Binding-site contacts:
Ligand atom N6 contacts residue SER97 of chain 1.D at 2.9 Å (h-bond).
Ligand atom N1 contacts residue LYS83 of chain 1.D at 2.8 Å (salt-bridge).
Ligand atom C2 contacts residue SER94 of chain 1.D at 3.7 Å.
Ligand atom N7 contacts residue ILE51 of chain 1.D at 3.6 Å.
Ligand atom N1 contacts residue ILE51 of chain 1.D at 3.6 Å.
Ligand atom C6 contacts residue ILE51 of chain 1.D at 3.7 Å (hydrophobic).
Ligand atom O2B contacts residue SER94 of chain 1.D at 2.3 Å (h-bond).
Ligand atom S1G contacts residue SER257 of chain 1.D at 3.4 Å (h-bond).
Ligand atom C8 contacts residue VAL59 of chain 1.D at 3.6 Å (hydrophobic).
Ligand atom C2 contacts residue ILE51 of chain 1.D at 3.6 Å (hydrophobic).
Ligand atom PB contacts residue SER94 of chain 1.D at 3.7 Å.
Ligand atom N6 contacts residue ASN58 of chain 1.D at 3.1 Å (h-bond).
Ligand atom C8 contacts residue LYS57 of chain 1.D at 3.7 Å.
Ligand atom O3G contacts residue LEU91 of chain 1.D at 3.0 Å (h-bond).
Ligand atom C5 contacts residue ILE51 of chain 1.D at 3.4 Å (hydrophobic).
Ligand atom N7 contacts residue VAL59 of chain 1.D at 3.0 Å (h-bond).
Ligand atom C6 contacts residue SER97 of chain 1.D at 3.7 Å.
Ligand atom N1 contacts residue SER97 of chain 1.D at 3.6 Å (h-bond).
Ligand atom O3G contacts residue GLY90 of chain 1.D at 3.0 Å.
Ligand atom O2G contacts residue ASN137 of chain 1.D at 3.1 Å (h-bond).
Ligand atom O2G contacts residue GLY92 of chain 1.D at 3.5 Å.
Ligand atom O2A contacts residue THR179 of chain 1.D at 2.6 Å (h-bond).
Ligand atom PA contacts residue THR179 of chain 1.D at 3.7 Å.
Ligand atom N6 contacts residue VAL59 of chain 1.D at 3.7 Å.
Ligand atom O1B contacts residue SER94 of chain 1.D at 3.5 Å (h-bond).
Ligand atom C5' contacts residue ALA87 of chain 1.D at 3.5 Å (hydrophobic).
Ligand atom O1B contacts residue SER93 of chain 1.D at 3.0 Å (h-bond).
Ligand atom S1G contacts residue ILE1 of chain 1.L at 3.3 Å.
Ligand atom O3A contacts residue GLY88 of chain 1.D at 3.2 Å (h-bond).
Ligand atom O1A contacts residue GLY88 of chain 1.D at 3.7 Å.
Ligand atom C2 contacts residue LYS83 of chain 1.D at 3.2 Å.
Ligand atom N7 contacts residue ASN58 of chain 1.D at 3.3 Å.
Ligand atom PG contacts residue GLY92 of chain 1.D at 3.7 Å.
Ligand atom C2 contacts residue SER93 of chain 1.D at 3.6 Å.
Ligand atom O4' contacts residue SER129 of chain 1.D at 3.5 Å.
Ligand atom O3G contacts residue GLY92 of chain 1.D at 2.5 Å (h-bond).
Ligand atom O5' contacts residue SER129 of chain 1.D at 3.5 Å.
Ligand atom O2' contacts residue PRO52 of chain 1.D at 3.6 Å.
Ligand atom S1G contacts residue THR179 of chain 1.D at 3.8 Å.
Ligand atom O5' contacts residue SER94 of chain 1.D at 3.8 Å.

The small molecule below binds the protein below.
Small molecule (SMILES): Nc1ncnc2c1ncn2[C@@H]1O[C@H](COP(=O)(O)OP(=O)(O)OP(O)(O)=S)[C@@H](O)[C@H]1O

Sequence of chain 1.D:
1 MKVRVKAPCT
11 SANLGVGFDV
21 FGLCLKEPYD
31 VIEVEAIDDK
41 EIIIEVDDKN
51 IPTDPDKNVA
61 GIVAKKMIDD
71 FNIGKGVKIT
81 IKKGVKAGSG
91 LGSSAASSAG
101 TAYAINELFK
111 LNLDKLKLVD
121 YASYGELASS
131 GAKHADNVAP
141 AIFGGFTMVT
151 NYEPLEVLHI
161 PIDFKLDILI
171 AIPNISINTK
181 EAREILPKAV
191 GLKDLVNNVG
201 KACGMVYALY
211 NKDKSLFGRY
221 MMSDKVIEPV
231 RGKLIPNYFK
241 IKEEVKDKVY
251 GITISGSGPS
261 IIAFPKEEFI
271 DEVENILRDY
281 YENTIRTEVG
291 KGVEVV